The small molecule below binds the protein below.
Small molecule (SMILES): CC1(C)C=C(CSS(C)(=O)=O)C(C)(C)N1[O]

Sequence of chain 1.B:
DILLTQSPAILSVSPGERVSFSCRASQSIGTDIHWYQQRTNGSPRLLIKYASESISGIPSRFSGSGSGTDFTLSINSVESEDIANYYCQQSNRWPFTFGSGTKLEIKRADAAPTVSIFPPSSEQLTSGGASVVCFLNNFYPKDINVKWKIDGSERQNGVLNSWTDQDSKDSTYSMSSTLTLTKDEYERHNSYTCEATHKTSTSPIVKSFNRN

Sequence of chain 3.C:
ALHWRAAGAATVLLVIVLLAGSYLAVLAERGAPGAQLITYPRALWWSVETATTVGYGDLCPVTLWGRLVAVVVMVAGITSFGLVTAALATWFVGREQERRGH

Sequence of chain 1.C:
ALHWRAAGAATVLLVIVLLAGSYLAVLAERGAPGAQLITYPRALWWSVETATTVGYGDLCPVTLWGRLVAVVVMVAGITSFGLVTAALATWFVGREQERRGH

Binding-site contacts:
Ligand atom S1 contacts residue TYR56 of chain 3.C at 4.1 Å.
Ligand atom S1 contacts residue ASP58 of chain 3.C at 4.0 Å.
Ligand atom O1 contacts residue ARG93 of chain 1.B at 4.0 Å.
Ligand atom C2 contacts residue ASP58 of chain 3.C at 4.3 Å.
Ligand atom C4 contacts residue LEU59 of chain 1.C at 3.8 Å (hydrophobic).
Ligand atom C7 contacts residue GLY57 of chain 1.C at 4.4 Å.
Ligand atom S1 contacts residue GLY57 of chain 1.C at 3.7 Å.
Ligand atom S1 contacts residue LEU59 of chain 1.C at 4.0 Å.
Ligand atom C9 contacts residue ASP58 of chain 3.C at 4.3 Å.
Ligand atom C4 contacts residue CYS60 of chain 1.C at 3.2 Å (hydrophobic).
Ligand atom C4 contacts residue GLY57 of chain 1.C at 3.1 Å.
Ligand atom C7 contacts residue ASP58 of chain 1.C at 4.0 Å.
Ligand atom C5 contacts residue GLY57 of chain 1.C at 4.1 Å.
Ligand atom C6 contacts residue GLY57 of chain 1.C at 3.4 Å.
Ligand atom C7 contacts residue ARG93 of chain 1.B at 4.1 Å.
Ligand atom S1 contacts residue CYS60 of chain 1.C at 2.0 Å (h-bond).
Ligand atom C7 contacts residue GLN36 of chain 1.C at 3.4 Å.
Ligand atom C3 contacts residue GLY57 of chain 1.C at 3.9 Å.
Ligand atom C2 contacts residue CYS60 of chain 1.C at 3.8 Å (hydrophobic).
Ligand atom C3 contacts residue CYS60 of chain 1.C at 4.0 Å (hydrophobic).
Ligand atom C4 contacts residue ASP58 of chain 1.C at 4.0 Å.